This protein binds this small molecule.
Small molecule (SMILES): CC(C)(O)CC(C)(C)O

Sequence of chain 1.A:
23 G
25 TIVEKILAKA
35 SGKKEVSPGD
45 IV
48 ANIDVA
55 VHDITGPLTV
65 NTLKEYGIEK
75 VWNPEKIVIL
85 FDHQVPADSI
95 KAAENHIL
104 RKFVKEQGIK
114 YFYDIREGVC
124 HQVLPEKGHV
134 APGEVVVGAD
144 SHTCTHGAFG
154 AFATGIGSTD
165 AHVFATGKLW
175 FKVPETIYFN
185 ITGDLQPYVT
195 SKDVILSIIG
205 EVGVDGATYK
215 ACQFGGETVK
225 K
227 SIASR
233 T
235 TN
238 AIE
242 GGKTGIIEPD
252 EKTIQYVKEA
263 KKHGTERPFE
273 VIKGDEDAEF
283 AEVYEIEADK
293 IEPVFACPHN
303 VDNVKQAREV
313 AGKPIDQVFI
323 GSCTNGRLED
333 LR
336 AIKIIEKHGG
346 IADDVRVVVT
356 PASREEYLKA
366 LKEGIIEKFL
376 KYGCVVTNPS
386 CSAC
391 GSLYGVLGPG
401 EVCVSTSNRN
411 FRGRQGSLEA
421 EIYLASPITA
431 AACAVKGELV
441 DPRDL

Binding-site contacts:
Ligand atom OAE contacts residue SER324 of chain 1.A at 3.7 Å.
Ligand atom CAD contacts residue ALA388 of chain 1.A at 4.3 Å (hydrophobic).
Ligand atom CAD contacts residue PHE411 of chain 1.A at 4.0 Å (hydrophobic).
Ligand atom OAF contacts residue SER324 of chain 1.A at 2.7 Å (h-bond).
Ligand atom CAA contacts residue ILE422 of chain 1.A at 4.2 Å (hydrophobic).
Ligand atom CAI contacts residue SER324 of chain 1.A at 3.7 Å.
Ligand atom CAA contacts residue LEU393 of chain 1.A at 3.7 Å (hydrophobic).
Ligand atom OAF contacts residue PHE321 of chain 1.A at 4.1 Å.
Ligand atom CAG contacts residue LEU393 of chain 1.A at 4.0 Å (hydrophobic).
Ligand atom CAB contacts residue CYS403 of chain 1.A at 4.5 Å (hydrophobic).
Ligand atom CAB contacts residue PHE321 of chain 1.A at 3.5 Å (hydrophobic).
Ligand atom CAH contacts residue SER324 of chain 1.A at 4.4 Å.
Ligand atom CAD contacts residue CYS325 of chain 1.A at 3.9 Å (hydrophobic).
Ligand atom CAG contacts residue SER324 of chain 1.A at 3.9 Å.
Ligand atom CAG contacts residue PHE411 of chain 1.A at 3.8 Å (hydrophobic).
Ligand atom OAF contacts residue SER405 of chain 1.A at 4.3 Å.
Ligand atom CAC contacts residue PHE321 of chain 1.A at 3.9 Å (hydrophobic).
Ligand atom CAH contacts residue SER405 of chain 1.A at 3.6 Å.
Ligand atom OAE contacts residue SER405 of chain 1.A at 2.4 Å (h-bond).
Ligand atom CAD contacts residue SER324 of chain 1.A at 3.9 Å.
Ligand atom CAB contacts residue VAL396 of chain 1.A at 4.2 Å (hydrophobic).
Ligand atom OAE contacts residue PHE321 of chain 1.A at 3.5 Å.
Ligand atom CAG contacts residue SER405 of chain 1.A at 4.5 Å.
Ligand atom OAF contacts residue GLY323 of chain 1.A at 4.3 Å.
Ligand atom OAE contacts residue SER407 of chain 1.A at 4.4 Å.
Ligand atom CAA contacts residue PHE411 of chain 1.A at 4.1 Å (hydrophobic).
Ligand atom CAH contacts residue PHE321 of chain 1.A at 4.3 Å (hydrophobic).
Ligand atom CAA contacts residue SER405 of chain 1.A at 3.7 Å.